Sequence of chain 1.E:
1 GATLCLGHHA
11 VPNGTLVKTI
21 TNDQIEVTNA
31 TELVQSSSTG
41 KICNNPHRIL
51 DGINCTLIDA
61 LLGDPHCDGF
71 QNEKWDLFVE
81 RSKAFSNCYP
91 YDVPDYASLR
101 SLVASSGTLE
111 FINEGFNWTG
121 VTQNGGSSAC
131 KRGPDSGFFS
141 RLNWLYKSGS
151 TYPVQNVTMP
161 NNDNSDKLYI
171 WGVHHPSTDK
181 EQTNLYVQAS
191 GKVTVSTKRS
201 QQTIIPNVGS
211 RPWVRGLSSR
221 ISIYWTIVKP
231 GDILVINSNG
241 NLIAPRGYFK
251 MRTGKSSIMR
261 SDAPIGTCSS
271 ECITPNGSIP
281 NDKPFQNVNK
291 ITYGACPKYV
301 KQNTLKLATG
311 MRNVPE

Binding-site contacts:
Ligand atom N2 contacts residue ASN54 of chain 1.E at 2.9 Å (h-bond).
Ligand atom O5 contacts residue ASN54 of chain 1.E at 2.3 Å (h-bond).
Ligand atom O7 contacts residue ASN54 of chain 1.E at 3.3 Å (h-bond).
Ligand atom C5 contacts residue ASN54 of chain 1.E at 3.6 Å.
Ligand atom C7 contacts residue ASN54 of chain 1.E at 3.4 Å.
Ligand atom O6 contacts residue PHE85 of chain 1.E at 3.9 Å.
Ligand atom C6 contacts residue PHE85 of chain 1.E at 4.3 Å (hydrophobic).
Ligand atom C1 contacts residue PHE85 of chain 1.E at 4.3 Å (hydrophobic).
Ligand atom N2 contacts residue ILE53 of chain 1.E at 4.3 Å.
Ligand atom C3 contacts residue ASN54 of chain 1.E at 3.8 Å.
Ligand atom C1 contacts residue ASN54 of chain 1.E at 1.4 Å.
Ligand atom C2 contacts residue ASN54 of chain 1.E at 2.4 Å.
Ligand atom C8 contacts residue ILE53 of chain 1.E at 4.0 Å (hydrophobic).
Ligand atom O5 contacts residue PHE85 of chain 1.E at 3.6 Å.
Ligand atom C4 contacts residue ASN54 of chain 1.E at 4.2 Å.
Ligand atom C7 contacts residue ILE53 of chain 1.E at 4.2 Å (hydrophobic).

A protein and the small-molecule ligand that binds it are described below.
Small molecule (SMILES): CC(=O)N[C@H]1[C@H](O[C@H]2[C@H](O)[C@@H](NC(C)=O)CO[C@@H]2CO)O[C@H](CO)[C@@H](O[C@@H]2O[C@H](CO)[C@@H](O)[C@H](O)[C@@H]2O)[C@@H]1O